Binding-site contacts:
Ligand atom C3 contacts residue ALA53 of chain 1.A at 3.5 Å (hydrophobic).
Ligand atom C20 contacts residue ARG49 of chain 1.A at 3.5 Å.
Ligand atom C19 contacts residue TYR144 of chain 1.A at 3.7 Å (hydrophobic).
Ligand atom C30 contacts residue PHE140 of chain 1.A at 3.7 Å (hydrophobic).
Ligand atom C19 contacts residue GLU45 of chain 1.A at 3.8 Å.
Ligand atom C28 contacts residue TRP86 of chain 1.A at 3.9 Å (hydrophobic).
Ligand atom C17 contacts residue PHE46 of chain 1.A at 3.8 Å (hydrophobic).
Ligand atom C3 contacts residue PHE54 of chain 1.A at 3.8 Å (hydrophobic).
Ligand atom C2 contacts residue LEU57 of chain 1.A at 3.8 Å (hydrophobic).
Ligand atom C29 contacts residue TRP86 of chain 1.A at 3.6 Å (hydrophobic).
Ligand atom C8 contacts residue PHE46 of chain 1.A at 3.6 Å (hydrophobic).
Ligand atom C12 contacts residue PHE46 of chain 1.A at 3.7 Å (hydrophobic).
Ligand atom C19 contacts residue ALA42 of chain 1.A at 3.2 Å (hydrophobic).
Ligand atom C9 contacts residue PHE46 of chain 1.A at 3.9 Å (hydrophobic).
Ligand atom C25 contacts residue ASN85 of chain 1.A at 3.1 Å.
Ligand atom O4 contacts residue ASN85 of chain 1.A at 3.8 Å.
Ligand atom C9 contacts residue ARG88 of chain 1.A at 3.6 Å.
Ligand atom C21 contacts residue ARG49 of chain 1.A at 3.7 Å.
Ligand atom O1 contacts residue ASN85 of chain 1.A at 3.8 Å.
Ligand atom O1 contacts residue GLY87 of chain 1.A at 3.2 Å.
Ligand atom C16 contacts residue GLY87 of chain 1.A at 3.7 Å.
Ligand atom C4 contacts residue PHE54 of chain 1.A at 3.6 Å (hydrophobic).
Ligand atom C25 contacts residue GLY87 of chain 1.A at 3.8 Å.
Ligand atom C31 contacts residue PHE140 of chain 1.A at 3.8 Å (hydrophobic).
Ligand atom C30 contacts residue TRP86 of chain 1.A at 3.8 Å (hydrophobic).
Ligand atom C30 contacts residue TYR144 of chain 1.A at 3.8 Å (hydrophobic).
Ligand atom C31 contacts residue TYR144 of chain 1.A at 3.8 Å (hydrophobic).
Ligand atom C28 contacts residue EDO1 of chain 1.K at 3.8 Å.
Ligand atom C17 contacts residue VAL90 of chain 1.A at 3.9 Å (hydrophobic).
Ligand atom C4 contacts residue ALA53 of chain 1.A at 3.5 Å (hydrophobic).
Ligand atom C8 contacts residue ALA91 of chain 1.A at 3.6 Å (hydrophobic).
Ligand atom C1 contacts residue LEU79 of chain 1.A at 3.8 Å (hydrophobic).
Ligand atom C9 contacts residue ALA91 of chain 1.A at 3.8 Å (hydrophobic).
Ligand atom O1 contacts residue ARG88 of chain 1.A at 3.3 Å (salt-bridge).
Ligand atom C26 contacts residue GLY87 of chain 1.A at 3.8 Å.
Ligand atom C7 contacts residue PHE46 of chain 1.A at 3.5 Å (hydrophobic).
Ligand atom C16 contacts residue PHE46 of chain 1.A at 3.7 Å (hydrophobic).
Ligand atom C14 contacts residue TYR50 of chain 1.A at 3.6 Å (hydrophobic).
Ligand atom C12 contacts residue TYR50 of chain 1.A at 3.8 Å (hydrophobic).
Ligand atom S1 contacts residue GLY87 of chain 1.A at 3.6 Å.

The protein below binds the small molecule below.
Small molecule (SMILES): Cc1ccc(CN(C(=O)N[C@@H](CSCc2ccccc2)C(=O)O)C(=O)c2ccc(-c3ccccc3)cc2)cc1

Sequence of chain 1.A:
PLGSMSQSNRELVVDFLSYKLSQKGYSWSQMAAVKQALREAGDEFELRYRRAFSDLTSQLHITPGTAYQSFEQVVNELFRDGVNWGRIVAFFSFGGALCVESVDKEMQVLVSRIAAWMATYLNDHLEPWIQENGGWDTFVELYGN